Sequence of chain 1.A:
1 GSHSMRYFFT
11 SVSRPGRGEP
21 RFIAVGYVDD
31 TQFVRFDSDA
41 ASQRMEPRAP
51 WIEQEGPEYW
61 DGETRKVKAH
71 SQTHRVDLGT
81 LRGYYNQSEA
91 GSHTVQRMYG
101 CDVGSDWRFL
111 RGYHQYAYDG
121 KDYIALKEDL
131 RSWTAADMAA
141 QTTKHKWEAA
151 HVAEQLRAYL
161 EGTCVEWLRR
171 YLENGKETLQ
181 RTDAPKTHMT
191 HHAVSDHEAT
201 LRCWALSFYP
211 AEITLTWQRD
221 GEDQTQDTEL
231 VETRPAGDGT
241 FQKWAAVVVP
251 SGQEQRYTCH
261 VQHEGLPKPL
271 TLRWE

The protein below binds the small molecule below.
Small molecule (SMILES): CSCC[C@H](NC(=O)[C@H](O)[C@H](O)CNC(=O)[C@@H](NC(=O)[C@H](CC(C)C)NC(=O)[C@@H](N)CC(N)=O)C(C)C)C(=O)N[C@H](C(=O)N[C@@H](C)C(=O)N[C@H](C(=O)N[C@H](C(=O)O)C(C)C)[C@@H](C)O)C(C)C

Binding-site contacts:
Ligand atom O6 contacts residue LYS66 of chain 1.A at 3.2 Å.
Ligand atom N contacts residue TYR159 of chain 1.A at 3.4 Å.
Ligand atom OXT contacts residue THR143 of chain 1.A at 3.2 Å (h-bond).
Ligand atom OG1 contacts residue LYS146 of chain 1.A at 3.3 Å (salt-bridge).
Ligand atom ND2 contacts residue GLU63 of chain 1.A at 3.2 Å (salt-bridge).
Ligand atom CD2 contacts residue TYR7 of chain 1.A at 3.5 Å (hydrophobic).
Ligand atom CA contacts residue TYR7 of chain 1.A at 3.5 Å (hydrophobic).
Ligand atom CD1 contacts residue MET45 of chain 1.A at 3.3 Å (hydrophobic).
Ligand atom O contacts residue LYS66 of chain 1.A at 3.2 Å (salt-bridge).
Ligand atom CA contacts residue TYR171 of chain 1.A at 3.5 Å (hydrophobic).
Ligand atom N contacts residue TYR7 of chain 1.A at 2.8 Å (h-bond).
Ligand atom C contacts residue TYR7 of chain 1.A at 3.5 Å (hydrophobic).
Ligand atom CG1 contacts residue HIS70 of chain 1.A at 3.3 Å.
Ligand atom CG2 contacts residue THR80 of chain 1.A at 3.4 Å.
Ligand atom CG1 contacts residue TYR99 of chain 1.A at 3.4 Å (hydrophobic).
Ligand atom CG contacts residue GLU63 of chain 1.A at 3.2 Å.
Ligand atom CA contacts residue GLU63 of chain 1.A at 3.2 Å.
Ligand atom O contacts residue THR73 of chain 1.A at 2.7 Å (h-bond).
Ligand atom O contacts residue TRP147 of chain 1.A at 2.8 Å (h-bond).
Ligand atom OD1 contacts residue LYS66 of chain 1.A at 3.1 Å (salt-bridge).
Ligand atom N contacts residue GLU63 of chain 1.A at 3.0 Å (salt-bridge).
Ligand atom O contacts residue TYR159 of chain 1.A at 2.6 Å (h-bond).
Ligand atom OD1 contacts residue THR163 of chain 1.A at 3.2 Å.
Ligand atom N contacts residue ASP77 of chain 1.A at 3.1 Å (salt-bridge).
Ligand atom OXT contacts residue TYR84 of chain 1.A at 3.0 Å (h-bond).
Ligand atom CB contacts residue ASP77 of chain 1.A at 3.4 Å.
Ligand atom N contacts residue TYR7 of chain 1.A at 3.4 Å (h-bond).
Ligand atom CD2 contacts residue TYR99 of chain 1.A at 2.9 Å (hydrophobic).
Ligand atom O contacts residue LYS66 of chain 1.A at 3.2 Å.
Ligand atom N contacts residue TYR171 of chain 1.A at 2.7 Å (h-bond).
Ligand atom OXT contacts residue LYS146 of chain 1.A at 3.4 Å.
Ligand atom CB contacts residue TRP167 of chain 1.A at 3.4 Å (hydrophobic).
Ligand atom O contacts residue LYS146 of chain 1.A at 3.0 Å.
Ligand atom CG1 contacts residue THR73 of chain 1.A at 3.5 Å.
Ligand atom N contacts residue TYR99 of chain 1.A at 3.2 Å (h-bond).
Ligand atom O contacts residue HIS70 of chain 1.A at 3.5 Å.
Ligand atom O contacts residue LYS146 of chain 1.A at 3.0 Å (salt-bridge).
Ligand atom N contacts residue LYS66 of chain 1.A at 3.5 Å (salt-bridge).
Ligand atom ND2 contacts residue TRP167 of chain 1.A at 3.0 Å.
Ligand atom CG2 contacts residue HIS70 of chain 1.A at 3.5 Å.